A protein and the small-molecule ligand that binds it are described below.
Small molecule (SMILES): CC(=O)N[C@H]1[C@H](O[C@H]2[C@H](O)[C@@H](NC(C)=O)CO[C@@H]2CO)O[C@H](CO)[C@@H](O[C@@H]2O[C@H](CO[C@H]3O[C@H](CO)[C@@H](O)[C@H](O)[C@@H]3O)[C@@H](O)[C@H](O)[C@@H]2O)[C@@H]1O

Sequence of chain 1.C:
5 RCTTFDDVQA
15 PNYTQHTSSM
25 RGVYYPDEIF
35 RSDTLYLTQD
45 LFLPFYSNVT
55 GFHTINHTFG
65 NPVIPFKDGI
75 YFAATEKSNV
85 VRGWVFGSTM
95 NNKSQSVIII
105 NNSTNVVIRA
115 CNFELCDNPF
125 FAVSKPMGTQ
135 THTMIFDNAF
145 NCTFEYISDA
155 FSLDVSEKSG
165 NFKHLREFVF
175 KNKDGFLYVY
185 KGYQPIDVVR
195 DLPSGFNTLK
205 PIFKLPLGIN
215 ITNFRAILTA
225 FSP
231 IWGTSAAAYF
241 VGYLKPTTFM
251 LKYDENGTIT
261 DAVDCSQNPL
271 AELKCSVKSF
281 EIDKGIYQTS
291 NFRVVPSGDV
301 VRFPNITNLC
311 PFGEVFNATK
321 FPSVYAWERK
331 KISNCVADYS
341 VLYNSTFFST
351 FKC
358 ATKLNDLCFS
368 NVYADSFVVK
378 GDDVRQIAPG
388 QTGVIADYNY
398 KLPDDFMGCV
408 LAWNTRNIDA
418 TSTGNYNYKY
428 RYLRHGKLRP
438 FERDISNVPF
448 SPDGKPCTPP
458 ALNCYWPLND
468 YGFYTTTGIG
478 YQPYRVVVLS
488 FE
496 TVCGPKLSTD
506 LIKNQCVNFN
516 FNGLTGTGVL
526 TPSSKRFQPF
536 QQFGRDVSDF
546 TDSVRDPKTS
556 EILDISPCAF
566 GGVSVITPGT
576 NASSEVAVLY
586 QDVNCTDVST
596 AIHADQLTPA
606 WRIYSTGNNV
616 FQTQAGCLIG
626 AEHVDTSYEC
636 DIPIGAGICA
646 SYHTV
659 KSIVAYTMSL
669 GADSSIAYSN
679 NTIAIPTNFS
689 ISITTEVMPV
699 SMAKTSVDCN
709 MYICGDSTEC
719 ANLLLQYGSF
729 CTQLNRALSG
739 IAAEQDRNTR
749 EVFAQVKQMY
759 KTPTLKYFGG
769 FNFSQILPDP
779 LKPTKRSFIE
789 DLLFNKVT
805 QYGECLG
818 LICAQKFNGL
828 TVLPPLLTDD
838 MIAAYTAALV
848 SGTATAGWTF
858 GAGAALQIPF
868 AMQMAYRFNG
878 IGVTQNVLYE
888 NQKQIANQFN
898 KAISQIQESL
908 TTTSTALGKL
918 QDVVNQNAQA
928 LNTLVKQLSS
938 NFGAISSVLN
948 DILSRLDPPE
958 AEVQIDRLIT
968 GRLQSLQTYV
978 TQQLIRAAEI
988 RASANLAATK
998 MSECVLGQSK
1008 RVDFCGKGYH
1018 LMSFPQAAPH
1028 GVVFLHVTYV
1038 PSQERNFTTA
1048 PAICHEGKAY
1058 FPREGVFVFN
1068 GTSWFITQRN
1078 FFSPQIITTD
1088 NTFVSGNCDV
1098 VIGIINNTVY

Binding-site contacts:
Ligand atom O6 contacts residue GLN895 of chain 1.C at 2.4 Å (h-bond).
Ligand atom C8 contacts residue ASN894 of chain 1.C at 4.4 Å.
Ligand atom C5 contacts residue GLN895 of chain 1.C at 4.2 Å.
Ligand atom C6 contacts residue GLN895 of chain 1.C at 3.4 Å.
Ligand atom C7 contacts residue ASN686 of chain 1.C at 3.2 Å.
Ligand atom C4 contacts residue ASN686 of chain 1.C at 4.2 Å.
Ligand atom C2 contacts residue ASN686 of chain 1.C at 2.4 Å.
Ligand atom C1 contacts residue ASN686 of chain 1.C at 1.4 Å.
Ligand atom O5 contacts residue PHE687 of chain 1.C at 4.2 Å.
Ligand atom C8 contacts residue LYS898 of chain 1.C at 4.0 Å.
Ligand atom N2 contacts residue ASN686 of chain 1.C at 2.9 Å (h-bond).
Ligand atom O5 contacts residue ASN686 of chain 1.C at 2.4 Å (h-bond).
Ligand atom C5 contacts residue ASN686 of chain 1.C at 3.7 Å.
Ligand atom C8 contacts residue GLN895 of chain 1.C at 3.9 Å.
Ligand atom O6 contacts residue PHE687 of chain 1.C at 3.7 Å.
Ligand atom C3 contacts residue ASN686 of chain 1.C at 3.8 Å.
Ligand atom C8 contacts residue ASN686 of chain 1.C at 4.3 Å.
Ligand atom O7 contacts residue ASN686 of chain 1.C at 3.1 Å (h-bond).
Ligand atom O7 contacts residue GLN891 of chain 1.C at 4.4 Å.